The small molecule below binds the protein below.
Small molecule (SMILES): C=C(C)c1cccc(C(C)(C)NC(=O)Nc2ccc(Br)cc2)c1

Sequence of chain 1.A:
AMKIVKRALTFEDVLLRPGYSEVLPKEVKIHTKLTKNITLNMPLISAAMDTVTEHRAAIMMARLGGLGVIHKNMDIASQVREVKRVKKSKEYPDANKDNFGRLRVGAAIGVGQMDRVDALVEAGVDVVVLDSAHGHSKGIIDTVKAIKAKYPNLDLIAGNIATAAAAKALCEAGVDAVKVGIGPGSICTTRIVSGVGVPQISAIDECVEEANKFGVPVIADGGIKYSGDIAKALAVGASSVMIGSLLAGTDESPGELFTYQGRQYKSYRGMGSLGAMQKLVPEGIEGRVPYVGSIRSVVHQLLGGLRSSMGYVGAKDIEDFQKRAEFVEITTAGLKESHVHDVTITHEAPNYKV

Sequence of chain 4.A:
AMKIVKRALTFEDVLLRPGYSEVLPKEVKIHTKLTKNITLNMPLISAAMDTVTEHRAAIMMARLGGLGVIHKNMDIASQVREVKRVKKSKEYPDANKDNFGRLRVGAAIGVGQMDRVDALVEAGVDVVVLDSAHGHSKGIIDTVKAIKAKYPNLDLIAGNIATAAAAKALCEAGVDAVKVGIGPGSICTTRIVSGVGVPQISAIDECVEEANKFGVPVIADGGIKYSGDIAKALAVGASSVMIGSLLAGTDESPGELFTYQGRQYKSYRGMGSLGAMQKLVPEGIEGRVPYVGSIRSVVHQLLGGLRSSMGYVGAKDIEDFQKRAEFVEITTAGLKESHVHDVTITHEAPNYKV

Binding-site contacts:
Ligand atom C18 contacts residue ALA146 of chain 1.A at 4.1 Å (hydrophobic).
Ligand atom C9 contacts residue TYR340 of chain 4.A at 3.5 Å (hydrophobic).
Ligand atom N1 contacts residue GLU311 of chain 1.A at 3.1 Å (salt-bridge).
Ligand atom N1 contacts residue ALA146 of chain 1.A at 3.7 Å.
Ligand atom C20 contacts residue IMP1 of chain 1.D at 3.5 Å.
Ligand atom C5 contacts residue ALA146 of chain 1.A at 4.0 Å (hydrophobic).
Ligand atom C21 contacts residue GLU311 of chain 1.A at 3.6 Å.
Ligand atom C23 contacts residue VAL309 of chain 1.A at 3.7 Å (hydrophobic).
Ligand atom C15 contacts residue GLY285 of chain 1.A at 3.6 Å.
Ligand atom C contacts residue GLU311 of chain 1.A at 3.8 Å.
Ligand atom C contacts residue ALA146 of chain 1.A at 3.9 Å (hydrophobic).
Ligand atom C16 contacts residue GLY285 of chain 1.A at 4.0 Å.
Ligand atom C8 contacts residue SER336 of chain 4.A at 3.8 Å.
Ligand atom C4 contacts residue GLU311 of chain 1.A at 4.0 Å.
Ligand atom C22 contacts residue MET290 of chain 1.A at 4.0 Å (hydrophobic).
Ligand atom C8 contacts residue TYR340 of chain 4.A at 3.9 Å (hydrophobic).
Ligand atom C13 contacts residue GLY285 of chain 1.A at 4.0 Å.
Ligand atom BR1 contacts residue GLY339 of chain 4.A at 3.6 Å.
Ligand atom C7 contacts residue PRO27 of chain 4.A at 4.1 Å (hydrophobic).
Ligand atom C15 contacts residue MET284 of chain 1.A at 3.8 Å (hydrophobic).
Ligand atom C19 contacts residue IMP1 of chain 1.D at 3.5 Å.
Ligand atom C21 contacts residue TYR340 of chain 4.A at 3.8 Å (hydrophobic).
Ligand atom C19 contacts residue ALA146 of chain 1.A at 3.9 Å (hydrophobic).
Ligand atom C23 contacts residue GLU311 of chain 1.A at 3.8 Å.
Ligand atom O contacts residue ALA146 of chain 1.A at 4.0 Å.
Ligand atom C23 contacts residue GLY285 of chain 1.A at 3.8 Å.
Ligand atom N2 contacts residue GLU311 of chain 1.A at 3.4 Å (salt-bridge).
Ligand atom BR1 contacts residue VAL25 of chain 4.A at 3.7 Å.
Ligand atom C9 contacts residue SER336 of chain 4.A at 3.8 Å.
Ligand atom BR1 contacts residue SER23 of chain 4.A at 4.1 Å.
Ligand atom C21 contacts residue IMP1 of chain 1.D at 3.4 Å.
Ligand atom C23 contacts residue MET290 of chain 1.A at 3.9 Å (hydrophobic).
Ligand atom C21 contacts residue THR203 of chain 1.A at 3.4 Å.
Ligand atom C4 contacts residue ALA146 of chain 1.A at 3.7 Å (hydrophobic).
Ligand atom C21 contacts residue ALA146 of chain 1.A at 3.6 Å (hydrophobic).
Ligand atom C9 contacts residue GLU311 of chain 1.A at 3.9 Å.
Ligand atom C17 contacts residue IMP1 of chain 1.D at 4.1 Å.
Ligand atom N1 contacts residue TYR340 of chain 4.A at 4.1 Å.
Ligand atom C14 contacts residue GLY285 of chain 1.A at 3.6 Å.
Ligand atom BR1 contacts residue HIS147 of chain 1.A at 3.8 Å.